Sequence of chain 1.F:
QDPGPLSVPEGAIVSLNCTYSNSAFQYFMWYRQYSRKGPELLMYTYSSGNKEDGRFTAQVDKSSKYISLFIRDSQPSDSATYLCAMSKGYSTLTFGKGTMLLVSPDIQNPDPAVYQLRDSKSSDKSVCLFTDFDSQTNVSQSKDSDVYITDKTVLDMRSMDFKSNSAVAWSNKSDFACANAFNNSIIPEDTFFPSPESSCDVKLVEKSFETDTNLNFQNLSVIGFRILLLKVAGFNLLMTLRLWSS

Binding-site contacts:
Ligand atom O3 contacts residue TRP270 of chain 1.F at 3.2 Å (h-bond).
Ligand atom C23 contacts residue GLY132 of chain 1.E at 3.7 Å.
Ligand atom C26 contacts residue VAL128 of chain 1.E at 4.1 Å (hydrophobic).
Ligand atom S1 contacts residue PHE135 of chain 1.E at 3.2 Å.
Ligand atom C15 contacts residue VAL44 of chain 1.A at 3.6 Å (hydrophobic).
Ligand atom O3 contacts residue PHE135 of chain 1.E at 3.5 Å.
Ligand atom C26 contacts residue TYR292 of chain 1.G at 4.2 Å (hydrophobic).
Ligand atom C23 contacts residue THR266 of chain 1.F at 4.2 Å.
Ligand atom C32 contacts residue VAL44 of chain 1.A at 3.5 Å (hydrophobic).
Ligand atom C65 contacts residue LEU285 of chain 1.G at 3.6 Å (hydrophobic).
Ligand atom O2 contacts residue PHE135 of chain 1.E at 3.6 Å.
Ligand atom C50 contacts residue ASN262 of chain 1.F at 3.8 Å.
Ligand atom O6 contacts residue PHE135 of chain 1.E at 3.8 Å.
Ligand atom C38 contacts residue VAL128 of chain 1.E at 3.6 Å (hydrophobic).
Ligand atom C50 contacts residue LEU129 of chain 1.E at 3.8 Å (hydrophobic).
Ligand atom C1 contacts residue GLY132 of chain 1.E at 4.2 Å.
Ligand atom C54 contacts residue ALA259 of chain 1.F at 4.0 Å (hydrophobic).
Ligand atom C50 contacts residue TYR292 of chain 1.G at 3.6 Å (hydrophobic).
Ligand atom C32 contacts residue VAL128 of chain 1.E at 3.4 Å (hydrophobic).
Ligand atom C4 contacts residue PHE135 of chain 1.E at 4.2 Å (hydrophobic).
Ligand atom C69 contacts residue C3S1 of chain 1.J at 3.0 Å.
Ligand atom C26 contacts residue GLY132 of chain 1.E at 4.2 Å.
Ligand atom C35 contacts residue VAL128 of chain 1.E at 3.5 Å (hydrophobic).
Ligand atom C1 contacts residue THR266 of chain 1.F at 4.2 Å.
Ligand atom S1 contacts residue TRP270 of chain 1.F at 3.2 Å (h-bond).
Ligand atom C20 contacts residue GLY132 of chain 1.E at 4.2 Å.
Ligand atom O4 contacts residue TRP270 of chain 1.F at 2.3 Å (h-bond).
Ligand atom C54 contacts residue ASN262 of chain 1.F at 4.3 Å.
Ligand atom C7 contacts residue PHE135 of chain 1.E at 3.5 Å (hydrophobic).
Ligand atom C29 contacts residue VAL128 of chain 1.E at 4.0 Å (hydrophobic).
Ligand atom C63 contacts residue LEU129 of chain 1.E at 4.0 Å (hydrophobic).
Ligand atom C48 contacts residue ASN262 of chain 1.F at 4.1 Å.
Ligand atom C23 contacts residue TYR292 of chain 1.G at 4.2 Å (hydrophobic).
Ligand atom O2 contacts residue TRP270 of chain 1.F at 2.4 Å.
Ligand atom C69 contacts residue LEU285 of chain 1.G at 4.1 Å (hydrophobic).
Ligand atom C35 contacts residue VAL44 of chain 1.A at 4.2 Å (hydrophobic).
Ligand atom C44 contacts residue THR266 of chain 1.F at 3.7 Å.
Ligand atom C44 contacts residue LEU263 of chain 1.F at 4.0 Å (hydrophobic).
Ligand atom C30 contacts residue VAL128 of chain 1.E at 3.4 Å (hydrophobic).
Ligand atom O6 contacts residue TRP270 of chain 1.F at 4.0 Å.

The small molecule below binds the protein below.
Small molecule (SMILES): CC(C)CCC[C@@H](C)[C@H]1CC[C@H]2[C@@H]3CC=C4C[C@@H](OS(=O)(=O)O)CC[C@]4(C)[C@H]3CC[C@]12C

Sequence of chain 1.G:
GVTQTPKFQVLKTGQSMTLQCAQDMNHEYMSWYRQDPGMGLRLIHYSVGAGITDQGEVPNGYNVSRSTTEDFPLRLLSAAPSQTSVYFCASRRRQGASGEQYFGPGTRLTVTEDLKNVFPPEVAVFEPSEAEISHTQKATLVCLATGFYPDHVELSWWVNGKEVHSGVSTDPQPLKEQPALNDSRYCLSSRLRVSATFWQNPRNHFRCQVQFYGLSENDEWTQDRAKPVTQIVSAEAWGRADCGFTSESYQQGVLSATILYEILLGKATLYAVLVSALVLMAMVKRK

Sequence of chain 1.E:
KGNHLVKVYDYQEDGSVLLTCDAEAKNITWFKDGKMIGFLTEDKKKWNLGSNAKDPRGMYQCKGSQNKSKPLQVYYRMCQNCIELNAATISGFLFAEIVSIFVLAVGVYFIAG

Sequence of chain 1.A:
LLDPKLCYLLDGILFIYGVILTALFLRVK